Binding-site contacts:
Ligand atom FAD contacts residue KN11 of chain 1.L at 3.3 Å.
Ligand atom CAG contacts residue LEU230 of chain 1.D at 3.8 Å (hydrophobic).
Ligand atom FAE contacts residue KN11 of chain 1.L at 3.0 Å.
Ligand atom CAR contacts residue KN11 of chain 1.L at 3.7 Å.
Ligand atom CAL contacts residue KN11 of chain 1.L at 3.0 Å.
Ligand atom CAH contacts residue KN11 of chain 1.L at 3.1 Å.
Ligand atom CAT contacts residue KN11 of chain 1.L at 3.5 Å.
Ligand atom NAW contacts residue KN11 of chain 1.L at 3.8 Å.
Ligand atom CAI contacts residue ASP56 of chain 1.D at 3.8 Å.
Ligand atom CAP contacts residue ASP56 of chain 1.D at 3.6 Å.
Ligand atom FAD contacts residue MET93 of chain 1.D at 3.7 Å.
Ligand atom CAM contacts residue THR52 of chain 1.D at 4.1 Å.
Ligand atom CAS contacts residue KN11 of chain 1.L at 3.4 Å.
Ligand atom CAV contacts residue KN11 of chain 1.L at 3.6 Å.
Ligand atom CAL contacts residue ALA55 of chain 1.D at 3.8 Å (hydrophobic).
Ligand atom CAK contacts residue KN11 of chain 1.L at 4.0 Å.
Ligand atom CAA contacts residue LEU230 of chain 1.D at 4.0 Å (hydrophobic).
Ligand atom CAU contacts residue KN11 of chain 1.L at 3.2 Å.
Ligand atom NAO contacts residue KN11 of chain 1.L at 3.8 Å.
Ligand atom OAB contacts residue THR52 of chain 1.D at 3.9 Å.
Ligand atom CAN contacts residue KN11 of chain 1.L at 3.7 Å.
Ligand atom CAA contacts residue LEU89 of chain 1.D at 4.0 Å (hydrophobic).
Ligand atom CAG contacts residue GLY226 of chain 1.D at 3.1 Å.
Ligand atom CAT contacts residue LEU89 of chain 1.D at 3.8 Å (hydrophobic).
Ligand atom CAJ contacts residue KN11 of chain 1.L at 3.1 Å.
Ligand atom CAP contacts residue THR52 of chain 1.D at 4.0 Å.
Ligand atom FAF contacts residue MET93 of chain 1.D at 3.6 Å.
Ligand atom CAH contacts residue LEU89 of chain 1.D at 3.7 Å (hydrophobic).
Ligand atom CAJ contacts residue LEU89 of chain 1.D at 3.5 Å (hydrophobic).
Ligand atom CAK contacts residue ALA55 of chain 1.D at 3.5 Å (hydrophobic).
Ligand atom CAL contacts residue LEU89 of chain 1.D at 4.1 Å (hydrophobic).
Ligand atom CAA contacts residue GLY226 of chain 1.D at 3.4 Å.
Ligand atom FAF contacts residue GLY226 of chain 1.D at 3.8 Å.
Ligand atom CAL contacts residue LEU92 of chain 1.D at 4.0 Å (hydrophobic).
Ligand atom CAK contacts residue TRP88 of chain 1.D at 4.1 Å (hydrophobic).
Ligand atom OAB contacts residue ASP56 of chain 1.D at 2.6 Å (salt-bridge).
Ligand atom CAH contacts residue LEU92 of chain 1.D at 3.9 Å (hydrophobic).
Ligand atom CAX contacts residue KN11 of chain 1.L at 3.8 Å.
Ligand atom CAI contacts residue ALA55 of chain 1.D at 3.5 Å (hydrophobic).
Ligand atom FAF contacts residue LEU89 of chain 1.D at 3.9 Å.

This protein binds this small molecule.
Small molecule (SMILES): C=CCn1nc(-c2ccc(O)cc2O)c2cccc(C(F)(F)F)c21

Sequence of chain 1.D:
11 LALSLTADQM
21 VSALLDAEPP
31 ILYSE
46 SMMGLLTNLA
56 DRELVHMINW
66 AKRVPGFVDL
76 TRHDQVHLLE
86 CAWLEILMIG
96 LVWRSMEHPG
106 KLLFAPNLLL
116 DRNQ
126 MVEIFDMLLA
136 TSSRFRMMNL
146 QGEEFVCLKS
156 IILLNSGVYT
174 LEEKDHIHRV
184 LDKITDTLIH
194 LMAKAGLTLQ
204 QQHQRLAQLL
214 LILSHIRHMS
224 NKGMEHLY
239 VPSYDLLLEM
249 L